A small-molecule ligand and the protein it binds are described below.
Small molecule (SMILES): CC(=O)N[C@@H]1[C@@H](O)[C@H](O)[C@@H](CO)O[C@H]1O

Sequence of chain 1.C:
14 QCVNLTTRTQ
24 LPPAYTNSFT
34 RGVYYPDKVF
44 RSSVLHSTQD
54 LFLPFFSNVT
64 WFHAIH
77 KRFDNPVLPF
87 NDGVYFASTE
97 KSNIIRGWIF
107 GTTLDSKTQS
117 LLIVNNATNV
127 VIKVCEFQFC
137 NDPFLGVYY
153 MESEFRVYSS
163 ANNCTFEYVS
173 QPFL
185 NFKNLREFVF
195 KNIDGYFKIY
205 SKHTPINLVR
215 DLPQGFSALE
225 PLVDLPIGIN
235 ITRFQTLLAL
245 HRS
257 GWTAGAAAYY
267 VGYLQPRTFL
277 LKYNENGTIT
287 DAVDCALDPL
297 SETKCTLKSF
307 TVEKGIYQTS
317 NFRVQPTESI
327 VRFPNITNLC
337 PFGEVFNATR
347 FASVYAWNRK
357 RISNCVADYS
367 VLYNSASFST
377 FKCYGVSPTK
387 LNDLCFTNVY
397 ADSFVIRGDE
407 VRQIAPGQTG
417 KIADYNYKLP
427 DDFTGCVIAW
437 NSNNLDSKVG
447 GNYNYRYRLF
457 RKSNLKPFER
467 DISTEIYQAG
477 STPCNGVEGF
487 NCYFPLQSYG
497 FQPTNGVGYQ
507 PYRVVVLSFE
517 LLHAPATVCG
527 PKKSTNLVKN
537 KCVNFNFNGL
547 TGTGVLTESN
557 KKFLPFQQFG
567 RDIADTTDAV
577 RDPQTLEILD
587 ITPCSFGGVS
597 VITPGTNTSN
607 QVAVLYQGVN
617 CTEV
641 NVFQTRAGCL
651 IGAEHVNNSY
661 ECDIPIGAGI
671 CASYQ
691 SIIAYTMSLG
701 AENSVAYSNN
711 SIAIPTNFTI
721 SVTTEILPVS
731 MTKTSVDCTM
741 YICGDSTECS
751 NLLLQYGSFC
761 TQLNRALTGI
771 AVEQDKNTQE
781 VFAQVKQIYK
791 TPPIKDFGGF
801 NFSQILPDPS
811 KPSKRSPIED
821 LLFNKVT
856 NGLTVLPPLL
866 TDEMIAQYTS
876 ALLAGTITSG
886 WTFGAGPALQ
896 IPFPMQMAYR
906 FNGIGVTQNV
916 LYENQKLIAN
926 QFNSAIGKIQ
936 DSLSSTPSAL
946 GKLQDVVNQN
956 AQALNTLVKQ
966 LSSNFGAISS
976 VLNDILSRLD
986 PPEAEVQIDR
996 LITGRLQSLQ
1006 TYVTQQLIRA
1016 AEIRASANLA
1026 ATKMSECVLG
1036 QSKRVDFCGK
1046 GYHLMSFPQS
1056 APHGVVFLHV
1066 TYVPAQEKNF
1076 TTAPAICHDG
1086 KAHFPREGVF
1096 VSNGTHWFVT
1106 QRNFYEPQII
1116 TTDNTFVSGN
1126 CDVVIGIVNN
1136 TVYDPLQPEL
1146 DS

Binding-site contacts:
Ligand atom C8 contacts residue ASN331 of chain 1.C at 4.4 Å.
Ligand atom C7 contacts residue GLN580 of chain 1.C at 4.2 Å.
Ligand atom N2 contacts residue ASN331 of chain 1.C at 2.9 Å (h-bond).
Ligand atom O7 contacts residue ASN331 of chain 1.C at 3.4 Å (h-bond).
Ligand atom C6 contacts residue LEU582 of chain 1.C at 3.9 Å (hydrophobic).
Ligand atom C5 contacts residue ASN331 of chain 1.C at 3.7 Å.
Ligand atom C4 contacts residue LEU582 of chain 1.C at 3.8 Å (hydrophobic).
Ligand atom C1 contacts residue ASN331 of chain 1.C at 1.4 Å.
Ligand atom O5 contacts residue GLN580 of chain 1.C at 4.0 Å.
Ligand atom C1 contacts residue GLN580 of chain 1.C at 4.2 Å.
Ligand atom O7 contacts residue GLN580 of chain 1.C at 3.2 Å (h-bond).
Ligand atom C7 contacts residue ASN331 of chain 1.C at 3.3 Å.
Ligand atom C4 contacts residue ASN331 of chain 1.C at 4.2 Å.
Ligand atom O4 contacts residue LEU582 of chain 1.C at 3.9 Å.
Ligand atom C3 contacts residue ASN331 of chain 1.C at 3.8 Å.
Ligand atom O5 contacts residue ASN331 of chain 1.C at 2.4 Å (h-bond).
Ligand atom C2 contacts residue ASN331 of chain 1.C at 2.5 Å.
Ligand atom C5 contacts residue LEU582 of chain 1.C at 4.4 Å (hydrophobic).
Ligand atom C2 contacts residue GLN580 of chain 1.C at 3.9 Å.